Binding-site contacts:
Ligand atom N2 contacts residue ASN329 of chain 1.A at 2.7 Å (h-bond).
Ligand atom O5 contacts residue ASN329 of chain 1.A at 2.3 Å (h-bond).
Ligand atom O7 contacts residue PHE324 of chain 1.A at 4.0 Å.
Ligand atom N2 contacts residue GLY325 of chain 1.A at 4.0 Å.
Ligand atom C7 contacts residue GLY325 of chain 1.A at 3.7 Å.
Ligand atom C3 contacts residue ASN329 of chain 1.A at 3.7 Å.
Ligand atom O7 contacts residue GLY325 of chain 1.A at 2.9 Å.
Ligand atom C7 contacts residue ASN329 of chain 1.A at 3.5 Å.
Ligand atom C8 contacts residue SER357 of chain 1.A at 3.6 Å.
Ligand atom C2 contacts residue ASN329 of chain 1.A at 2.4 Å.
Ligand atom C7 contacts residue SER357 of chain 1.A at 4.5 Å.
Ligand atom C6 contacts residue SER357 of chain 1.A at 4.2 Å.
Ligand atom C8 contacts residue ASN329 of chain 1.A at 4.3 Å.
Ligand atom C1 contacts residue ASN329 of chain 1.A at 1.5 Å.
Ligand atom O4 contacts residue SER357 of chain 1.A at 4.2 Å.
Ligand atom C4 contacts residue ASN329 of chain 1.A at 4.1 Å.
Ligand atom N2 contacts residue SER357 of chain 1.A at 4.4 Å.
Ligand atom C5 contacts residue ASN329 of chain 1.A at 3.5 Å.
Ligand atom O7 contacts residue ASN329 of chain 1.A at 4.1 Å.

Sequence of chain 1.A:
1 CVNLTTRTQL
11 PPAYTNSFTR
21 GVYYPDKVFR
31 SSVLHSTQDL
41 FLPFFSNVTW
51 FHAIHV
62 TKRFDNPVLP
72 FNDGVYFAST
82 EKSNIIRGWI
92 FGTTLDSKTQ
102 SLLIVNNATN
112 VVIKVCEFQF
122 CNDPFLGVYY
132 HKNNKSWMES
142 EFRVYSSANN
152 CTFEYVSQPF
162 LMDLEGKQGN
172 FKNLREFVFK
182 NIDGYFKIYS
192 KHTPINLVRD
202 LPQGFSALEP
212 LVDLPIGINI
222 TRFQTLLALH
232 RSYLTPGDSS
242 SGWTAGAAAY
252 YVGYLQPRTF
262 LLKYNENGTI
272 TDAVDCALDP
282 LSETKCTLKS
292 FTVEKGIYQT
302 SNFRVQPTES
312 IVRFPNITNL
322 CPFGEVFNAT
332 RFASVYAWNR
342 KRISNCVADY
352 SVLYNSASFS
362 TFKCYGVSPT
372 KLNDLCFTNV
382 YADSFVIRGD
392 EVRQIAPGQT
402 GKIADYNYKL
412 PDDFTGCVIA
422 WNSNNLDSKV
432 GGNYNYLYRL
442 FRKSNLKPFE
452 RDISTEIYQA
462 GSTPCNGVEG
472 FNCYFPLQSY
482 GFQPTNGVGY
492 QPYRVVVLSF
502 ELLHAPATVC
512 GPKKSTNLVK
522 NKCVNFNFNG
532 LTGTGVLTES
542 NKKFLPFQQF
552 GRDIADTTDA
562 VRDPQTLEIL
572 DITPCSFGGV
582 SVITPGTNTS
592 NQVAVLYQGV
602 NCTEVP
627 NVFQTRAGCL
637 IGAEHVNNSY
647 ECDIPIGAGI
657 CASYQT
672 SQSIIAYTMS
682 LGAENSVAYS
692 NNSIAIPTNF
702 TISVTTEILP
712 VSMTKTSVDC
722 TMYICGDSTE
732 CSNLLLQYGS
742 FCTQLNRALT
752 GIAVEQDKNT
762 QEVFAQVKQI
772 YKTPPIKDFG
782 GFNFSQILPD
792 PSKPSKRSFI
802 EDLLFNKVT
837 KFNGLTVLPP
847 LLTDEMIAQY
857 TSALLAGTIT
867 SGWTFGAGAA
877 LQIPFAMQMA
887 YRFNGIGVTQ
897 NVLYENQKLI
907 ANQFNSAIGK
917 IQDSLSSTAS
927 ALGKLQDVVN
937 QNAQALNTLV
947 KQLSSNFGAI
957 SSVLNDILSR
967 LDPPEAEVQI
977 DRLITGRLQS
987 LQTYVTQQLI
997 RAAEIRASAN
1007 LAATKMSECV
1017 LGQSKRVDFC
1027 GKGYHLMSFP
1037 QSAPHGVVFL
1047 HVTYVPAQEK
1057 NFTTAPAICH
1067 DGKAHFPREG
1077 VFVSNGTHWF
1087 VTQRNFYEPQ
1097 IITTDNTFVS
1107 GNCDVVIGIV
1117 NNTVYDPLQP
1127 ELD

This small molecule binds to this protein.
Small molecule (SMILES): CC(=O)N[C@H]1[C@H](O[C@H]2[C@H](O)[C@@H](NC(C)=O)CO[C@@H]2CO)O[C@H](CO)[C@@H](O)[C@@H]1O